Sequence of chain 1.O:
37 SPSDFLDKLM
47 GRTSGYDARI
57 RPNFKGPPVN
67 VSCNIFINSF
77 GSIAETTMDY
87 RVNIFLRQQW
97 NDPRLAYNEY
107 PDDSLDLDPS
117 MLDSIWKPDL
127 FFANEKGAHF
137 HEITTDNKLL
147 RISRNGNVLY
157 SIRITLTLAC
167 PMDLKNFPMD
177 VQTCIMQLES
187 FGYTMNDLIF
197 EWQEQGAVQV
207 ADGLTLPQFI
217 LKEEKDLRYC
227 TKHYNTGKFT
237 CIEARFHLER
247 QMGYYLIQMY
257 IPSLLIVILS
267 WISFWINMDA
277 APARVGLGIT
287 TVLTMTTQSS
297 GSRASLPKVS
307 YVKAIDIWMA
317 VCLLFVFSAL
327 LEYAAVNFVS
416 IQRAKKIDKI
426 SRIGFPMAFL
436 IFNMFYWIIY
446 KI

Binding-site contacts:
Ligand atom O7 contacts residue GLU197 of chain 1.O at 3.3 Å (salt-bridge).
Ligand atom C2 contacts residue GLU197 of chain 1.O at 4.5 Å.
Ligand atom O5 contacts residue ASN66 of chain 1.O at 2.4 Å (h-bond).
Ligand atom O7 contacts residue SER68 of chain 1.O at 4.0 Å.
Ligand atom C8 contacts residue ASN66 of chain 1.O at 4.0 Å.
Ligand atom C5 contacts residue ASN66 of chain 1.O at 3.7 Å.
Ligand atom C2 contacts residue ASN66 of chain 1.O at 2.5 Å.
Ligand atom C4 contacts residue ASN66 of chain 1.O at 4.3 Å.
Ligand atom C7 contacts residue ASN66 of chain 1.O at 3.7 Å.
Ligand atom N2 contacts residue ASN66 of chain 1.O at 3.0 Å (h-bond).
Ligand atom C7 contacts residue GLU197 of chain 1.O at 3.6 Å.
Ligand atom N2 contacts residue GLU197 of chain 1.O at 3.5 Å (salt-bridge).
Ligand atom C1 contacts residue ASN66 of chain 1.O at 1.4 Å.
Ligand atom C3 contacts residue ASN66 of chain 1.O at 3.8 Å.

A small-molecule ligand and the protein it binds are described below.
Small molecule (SMILES): CC(=O)N[C@@H]1[C@@H](O)[C@H](O)[C@@H](CO)O[C@H]1O